Sequence of chain 1.A:
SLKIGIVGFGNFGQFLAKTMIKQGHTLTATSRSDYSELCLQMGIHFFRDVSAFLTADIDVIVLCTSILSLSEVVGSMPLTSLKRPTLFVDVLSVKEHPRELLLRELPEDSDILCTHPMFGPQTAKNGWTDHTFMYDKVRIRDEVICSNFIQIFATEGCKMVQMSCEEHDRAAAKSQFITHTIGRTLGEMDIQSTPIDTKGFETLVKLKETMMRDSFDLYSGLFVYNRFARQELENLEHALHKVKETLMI

This protein binds this small molecule.
Small molecule (SMILES): N[C@@H](Cc1ccc(O)cc1)C(=O)O

Binding-site contacts:
Ligand atom C contacts residue NAP1 of chain 1.C at 3.9 Å.
Ligand atom C contacts residue GLY128 of chain 1.A at 3.4 Å.
Ligand atom CD1 contacts residue GLN184 of chain 1.A at 3.9 Å.
Ligand atom CB contacts residue NAP1 of chain 1.C at 4.0 Å.
Ligand atom OXT contacts residue GLY128 of chain 1.A at 3.1 Å.
Ligand atom OXT contacts residue NAP1 of chain 1.C at 4.0 Å.
Ligand atom O contacts residue GLY128 of chain 1.A at 3.1 Å (h-bond).
Ligand atom CD2 contacts residue GLN184 of chain 1.A at 3.0 Å.
Ligand atom CZ contacts residue HIS124 of chain 1.A at 3.7 Å.
Ligand atom OXT contacts residue PRO129 of chain 1.A at 3.5 Å (h-bond).
Ligand atom CD2 contacts residue ASP222 of chain 1.A at 3.7 Å.
Ligand atom OH contacts residue GLN184 of chain 1.A at 2.7 Å (h-bond).
Ligand atom N contacts residue NAP1 of chain 1.C at 2.7 Å (h-bond).
Ligand atom OH contacts residue SER101 of chain 1.A at 2.0 Å (h-bond).
Ligand atom CG contacts residue GLN184 of chain 1.A at 3.8 Å.
Ligand atom CZ contacts residue NAP1 of chain 1.C at 3.9 Å.
Ligand atom CG contacts residue NAP1 of chain 1.C at 3.9 Å.
Ligand atom CE1 contacts residue GLN184 of chain 1.A at 3.3 Å.
Ligand atom OH contacts residue LEU226 of chain 1.A at 3.9 Å.
Ligand atom OH contacts residue HIS124 of chain 1.A at 3.6 Å (h-bond).
Ligand atom CZ contacts residue SER101 of chain 1.A at 3.2 Å.
Ligand atom CA contacts residue ASP222 of chain 1.A at 3.9 Å.
Ligand atom CE2 contacts residue LEU226 of chain 1.A at 3.9 Å (hydrophobic).
Ligand atom CA contacts residue NAP1 of chain 1.C at 3.7 Å.
Ligand atom CE1 contacts residue HIS124 of chain 1.A at 3.3 Å.
Ligand atom O contacts residue PHE127 of chain 1.A at 3.6 Å.
Ligand atom C contacts residue THR131 of chain 1.A at 3.1 Å.
Ligand atom O contacts residue THR131 of chain 1.A at 2.1 Å (h-bond).
Ligand atom CE2 contacts residue GLN184 of chain 1.A at 2.3 Å.
Ligand atom CE1 contacts residue SER101 of chain 1.A at 3.8 Å.
Ligand atom OXT contacts residue GLN130 of chain 1.A at 2.7 Å (h-bond).
Ligand atom OXT contacts residue THR131 of chain 1.A at 3.0 Å (h-bond).
Ligand atom N contacts residue ASP222 of chain 1.A at 3.1 Å (salt-bridge).
Ligand atom CE2 contacts residue HIS188 of chain 1.A at 3.6 Å.
Ligand atom CD1 contacts residue NAP1 of chain 1.C at 3.0 Å.
Ligand atom N contacts residue GLN130 of chain 1.A at 3.5 Å (h-bond).
Ligand atom C contacts residue GLN130 of chain 1.A at 3.9 Å.
Ligand atom CD2 contacts residue HIS188 of chain 1.A at 3.5 Å.
Ligand atom CE1 contacts residue NAP1 of chain 1.C at 2.9 Å.
Ligand atom CZ contacts residue GLN184 of chain 1.A at 2.5 Å.